This protein binds this small molecule.
Small molecule (SMILES): CC(=O)N[C@H]1[C@H](O[C@H]2[C@H](O)[C@@H](NC(C)=O)CO[C@@H]2CO[C@@H]2O[C@@H](C)[C@@H](O)[C@@H](O)[C@@H]2O)O[C@H](CO)[C@@H](O)[C@@H]1O

Binding-site contacts:
Ligand atom C5 contacts residue ASP161 of chain 51.E at 4.5 Å.
Ligand atom C8 contacts residue GLY150 of chain 51.E at 3.7 Å.
Ligand atom O6 contacts residue THR156 of chain 51.E at 4.4 Å.
Ligand atom C7 contacts residue ASN154 of chain 51.E at 3.7 Å.
Ligand atom C6 contacts residue THR156 of chain 51.E at 3.6 Å.
Ligand atom O7 contacts residue GLY150 of chain 51.E at 2.9 Å (h-bond).
Ligand atom N2 contacts residue GLY150 of chain 51.E at 3.4 Å (h-bond).
Ligand atom C4 contacts residue ASN154 of chain 51.E at 4.2 Å.
Ligand atom C5 contacts residue THR156 of chain 51.E at 3.8 Å.
Ligand atom C7 contacts residue GLY150 of chain 51.E at 3.0 Å.
Ligand atom C5 contacts residue ASN154 of chain 51.E at 3.6 Å.
Ligand atom C3 contacts residue MET151 of chain 51.E at 4.0 Å (hydrophobic).
Ligand atom C1 contacts residue GLY150 of chain 51.E at 4.0 Å.
Ligand atom O5 contacts residue MET151 of chain 51.E at 3.9 Å.
Ligand atom O5 contacts residue ASN157 of chain 51.E at 4.0 Å.
Ligand atom C6 contacts residue THR156 of chain 51.E at 3.9 Å.
Ligand atom O5 contacts residue THR156 of chain 51.E at 3.8 Å.
Ligand atom C4 contacts residue MET151 of chain 51.E at 3.9 Å (hydrophobic).
Ligand atom C6 contacts residue ASN157 of chain 51.E at 3.3 Å.
Ligand atom C1 contacts residue ASN154 of chain 51.E at 1.4 Å.
Ligand atom O7 contacts residue HIS148 of chain 51.E at 3.6 Å (h-bond).
Ligand atom N2 contacts residue ASN154 of chain 51.E at 2.9 Å (h-bond).
Ligand atom C5 contacts residue MET151 of chain 51.E at 3.9 Å (hydrophobic).
Ligand atom C1 contacts residue THR156 of chain 51.E at 4.0 Å.
Ligand atom C2 contacts residue MET151 of chain 51.E at 4.2 Å (hydrophobic).
Ligand atom C3 contacts residue ASN154 of chain 51.E at 3.8 Å.
Ligand atom C2 contacts residue ASN154 of chain 51.E at 2.4 Å.
Ligand atom C4 contacts residue ASP161 of chain 51.E at 4.0 Å.
Ligand atom O5 contacts residue THR156 of chain 51.E at 3.8 Å.
Ligand atom C6 contacts residue ASP161 of chain 51.E at 3.6 Å.
Ligand atom C2 contacts residue GLY150 of chain 51.E at 3.7 Å.
Ligand atom O6 contacts residue HIS148 of chain 51.E at 3.8 Å.
Ligand atom C1 contacts residue MET151 of chain 51.E at 4.2 Å (hydrophobic).
Ligand atom O6 contacts residue MET151 of chain 51.E at 4.3 Å.
Ligand atom O7 contacts residue ASN154 of chain 51.E at 4.2 Å.
Ligand atom C8 contacts residue ASN157 of chain 51.E at 3.6 Å.
Ligand atom O4 contacts residue ASP161 of chain 51.E at 4.0 Å.
Ligand atom O5 contacts residue ASN154 of chain 51.E at 2.3 Å (h-bond).
Ligand atom C5 contacts residue THR156 of chain 51.E at 3.8 Å.

Sequence of chain 51.E:
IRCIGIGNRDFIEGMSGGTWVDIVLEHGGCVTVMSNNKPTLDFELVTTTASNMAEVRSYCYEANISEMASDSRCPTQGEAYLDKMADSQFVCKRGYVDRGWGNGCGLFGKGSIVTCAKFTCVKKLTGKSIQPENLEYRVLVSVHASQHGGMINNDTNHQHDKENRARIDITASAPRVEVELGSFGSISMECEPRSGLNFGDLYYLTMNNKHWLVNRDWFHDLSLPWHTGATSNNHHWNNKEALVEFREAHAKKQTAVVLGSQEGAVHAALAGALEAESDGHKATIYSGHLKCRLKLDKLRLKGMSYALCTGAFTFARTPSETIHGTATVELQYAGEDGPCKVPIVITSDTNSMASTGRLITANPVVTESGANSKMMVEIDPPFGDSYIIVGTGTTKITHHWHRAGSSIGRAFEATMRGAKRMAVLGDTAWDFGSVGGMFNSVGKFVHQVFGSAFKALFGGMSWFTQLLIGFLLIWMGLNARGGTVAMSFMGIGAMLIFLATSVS